Sequence of chain 1.B:
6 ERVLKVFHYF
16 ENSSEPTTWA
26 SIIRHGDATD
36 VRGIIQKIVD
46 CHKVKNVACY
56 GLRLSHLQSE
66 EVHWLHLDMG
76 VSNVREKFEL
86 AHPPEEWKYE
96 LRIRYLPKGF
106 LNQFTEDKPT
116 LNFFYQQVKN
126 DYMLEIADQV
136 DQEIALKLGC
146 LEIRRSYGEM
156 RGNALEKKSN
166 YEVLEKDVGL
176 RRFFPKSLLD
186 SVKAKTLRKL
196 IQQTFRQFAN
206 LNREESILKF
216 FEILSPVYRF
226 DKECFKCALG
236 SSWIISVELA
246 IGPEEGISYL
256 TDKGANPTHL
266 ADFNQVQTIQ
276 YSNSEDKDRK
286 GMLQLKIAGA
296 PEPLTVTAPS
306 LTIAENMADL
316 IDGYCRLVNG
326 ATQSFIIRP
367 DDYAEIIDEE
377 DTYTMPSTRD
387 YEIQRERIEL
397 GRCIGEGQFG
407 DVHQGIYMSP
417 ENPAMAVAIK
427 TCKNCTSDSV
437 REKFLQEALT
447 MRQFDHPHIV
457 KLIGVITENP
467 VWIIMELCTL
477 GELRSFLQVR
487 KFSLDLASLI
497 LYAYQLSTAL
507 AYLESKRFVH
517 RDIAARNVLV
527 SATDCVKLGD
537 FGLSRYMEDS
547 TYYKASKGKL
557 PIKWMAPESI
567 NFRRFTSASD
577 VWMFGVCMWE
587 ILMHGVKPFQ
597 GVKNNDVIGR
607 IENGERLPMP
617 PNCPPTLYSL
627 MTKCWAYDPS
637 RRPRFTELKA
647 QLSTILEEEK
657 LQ

Binding-site contacts:
Ligand atom C3' contacts residue GLU478 of chain 1.B at 3.7 Å.
Ligand atom N1 contacts residue CYS474 of chain 1.B at 3.0 Å (h-bond).
Ligand atom PA contacts residue LYS426 of chain 1.B at 3.7 Å.
Ligand atom N6 contacts residue LEU525 of chain 1.B at 3.7 Å.
Ligand atom C1' contacts residue GLY401 of chain 1.B at 3.6 Å.
Ligand atom O3A contacts residue LYS426 of chain 1.B at 3.5 Å (salt-bridge).
Ligand atom O2' contacts residue GLY401 of chain 1.B at 3.5 Å.
Ligand atom O1B contacts residue ASP536 of chain 1.B at 3.0 Å (salt-bridge).
Ligand atom O3' contacts residue GLU478 of chain 1.B at 2.5 Å (salt-bridge).
Ligand atom O1B contacts residue MG1 of chain 1.E at 2.3 Å.
Ligand atom C2 contacts residue LEU473 of chain 1.B at 3.5 Å (hydrophobic).
Ligand atom O2B contacts residue GLN404 of chain 1.B at 2.8 Å (h-bond).
Ligand atom O2A contacts residue ASP536 of chain 1.B at 3.7 Å.
Ligand atom O1A contacts residue ASP536 of chain 1.B at 3.1 Å (salt-bridge).
Ligand atom O3A contacts residue GLY403 of chain 1.B at 3.9 Å.
Ligand atom O1G contacts residue ASP536 of chain 1.B at 2.9 Å (salt-bridge).
Ligand atom O2G contacts residue MG1 of chain 1.E at 1.8 Å.
Ligand atom O4' contacts residue VAL408 of chain 1.B at 3.2 Å.
Ligand atom C6 contacts residue LEU525 of chain 1.B at 3.6 Å (hydrophobic).
Ligand atom N6 contacts residue GLU472 of chain 1.B at 3.6 Å (salt-bridge).
Ligand atom O2G contacts residue ASP536 of chain 1.B at 2.9 Å (salt-bridge).
Ligand atom O2' contacts residue GLU478 of chain 1.B at 3.1 Å (salt-bridge).
Ligand atom C5' contacts residue GLU402 of chain 1.B at 3.5 Å.
Ligand atom PG contacts residue ASP536 of chain 1.B at 3.4 Å.
Ligand atom O1A contacts residue ASN523 of chain 1.B at 3.8 Å.
Ligand atom O4' contacts residue GLY401 of chain 1.B at 3.5 Å.
Ligand atom C4' contacts residue GLU402 of chain 1.B at 3.8 Å.
Ligand atom O2' contacts residue ILE400 of chain 1.B at 3.9 Å.
Ligand atom N1 contacts residue LEU473 of chain 1.B at 3.6 Å.
Ligand atom O3' contacts residue ARG522 of chain 1.B at 3.2 Å (salt-bridge).
Ligand atom N9 contacts residue VAL408 of chain 1.B at 3.9 Å.
Ligand atom C5 contacts residue LEU525 of chain 1.B at 3.8 Å (hydrophobic).
Ligand atom O1G contacts residue ASN523 of chain 1.B at 3.2 Å (h-bond).
Ligand atom O2A contacts residue LYS426 of chain 1.B at 3.0 Å (salt-bridge).
Ligand atom O3G contacts residue GLN404 of chain 1.B at 2.8 Å (h-bond).
Ligand atom PG contacts residue MG1 of chain 1.E at 3.3 Å.
Ligand atom PB contacts residue MG1 of chain 1.E at 3.7 Å.
Ligand atom O2B contacts residue GLY403 of chain 1.B at 3.4 Å.
Ligand atom PG contacts residue GLN404 of chain 1.B at 3.9 Å.
Ligand atom C2 contacts residue CYS474 of chain 1.B at 3.6 Å (hydrophobic).

This protein binds this small molecule.
Small molecule (SMILES): Nc1ncnc2c1ncn2[C@@H]1O[C@H](CO[P](=O)(O)O[P](=O)(O)NP(=O)(O)O)[C@@H](O)[C@H]1O